Binding-site contacts:
Ligand atom N1 contacts residue PHE179 of chain 4.A at 3.6 Å.
Ligand atom O5' contacts residue ARG63 of chain 1.A at 3.5 Å (salt-bridge).
Ligand atom C2' contacts residue MET199 of chain 4.A at 3.7 Å (hydrophobic).
Ligand atom O2' contacts residue MET199 of chain 4.A at 3.0 Å (h-bond).
Ligand atom CL1 contacts residue ASP223 of chain 4.A at 3.4 Å.
Ligand atom O3' contacts residue GLU200 of chain 4.A at 2.5 Å (salt-bridge).
Ligand atom O5' contacts residue PHE179 of chain 4.A at 3.6 Å.
Ligand atom C6 contacts residue VAL197 of chain 4.A at 3.7 Å (hydrophobic).
Ligand atom CL1 contacts residue SER222 of chain 4.A at 3.5 Å.
Ligand atom O5' contacts residue HIS24 of chain 1.A at 2.6 Å (h-bond).
Ligand atom C2 contacts residue PHE179 of chain 4.A at 3.5 Å (hydrophobic).
Ligand atom N7 contacts residue CYS111 of chain 4.A at 3.6 Å.
Ligand atom N20 contacts residue MET199 of chain 4.A at 3.5 Å.
Ligand atom O2' contacts residue GLU198 of chain 4.A at 3.4 Å.
Ligand atom N20 contacts residue VAL197 of chain 4.A at 3.8 Å.
Ligand atom N7 contacts residue SER222 of chain 4.A at 2.8 Å (h-bond).
Ligand atom C3' contacts residue MET199 of chain 4.A at 3.7 Å (hydrophobic).
Ligand atom C5' contacts residue PHE179 of chain 4.A at 3.7 Å (hydrophobic).
Ligand atom N7 contacts residue GLY112 of chain 4.A at 3.7 Å.
Ligand atom C5' contacts residue HIS24 of chain 1.A at 3.6 Å.
Ligand atom CL1 contacts residue VAL225 of chain 4.A at 3.6 Å.
Ligand atom N20 contacts residue PHE179 of chain 4.A at 3.5 Å.
Ligand atom O2' contacts residue ARG107 of chain 4.A at 3.0 Å (salt-bridge).
Ligand atom O4' contacts residue ARG63 of chain 1.A at 3.8 Å.
Ligand atom C6 contacts residue GLY112 of chain 4.A at 3.6 Å.
Ligand atom C2 contacts residue VAL197 of chain 4.A at 3.8 Å (hydrophobic).
Ligand atom C5 contacts residue VAL197 of chain 4.A at 3.8 Å (hydrophobic).
Ligand atom N9 contacts residue SER110 of chain 4.A at 3.4 Å (h-bond).
Ligand atom C2' contacts residue GLU200 of chain 4.A at 3.6 Å.
Ligand atom C8 contacts residue CYS111 of chain 4.A at 3.7 Å (hydrophobic).
Ligand atom C1' contacts residue SER110 of chain 4.A at 3.5 Å.
Ligand atom N3 contacts residue GLU198 of chain 4.A at 3.8 Å.
Ligand atom CL1 contacts residue GLY112 of chain 4.A at 3.2 Å.
Ligand atom C5 contacts residue SER222 of chain 4.A at 3.7 Å.
Ligand atom N3 contacts residue MET199 of chain 4.A at 3.8 Å.
Ligand atom C3' contacts residue GLU200 of chain 4.A at 3.4 Å.
Ligand atom C8 contacts residue SER110 of chain 4.A at 3.2 Å.
Ligand atom N1 contacts residue VAL197 of chain 4.A at 3.7 Å.
Ligand atom O2' contacts residue GLU200 of chain 4.A at 2.4 Å (salt-bridge).
Ligand atom C5 contacts residue GLY112 of chain 4.A at 3.7 Å.

The small molecule below binds the protein below.
Small molecule (SMILES): Nc1nc(Cl)c2ncn([C@@H]3O[C@H](CO)[C@@H](O)[C@H]3O)c2n1

Sequence of chain 1.A:
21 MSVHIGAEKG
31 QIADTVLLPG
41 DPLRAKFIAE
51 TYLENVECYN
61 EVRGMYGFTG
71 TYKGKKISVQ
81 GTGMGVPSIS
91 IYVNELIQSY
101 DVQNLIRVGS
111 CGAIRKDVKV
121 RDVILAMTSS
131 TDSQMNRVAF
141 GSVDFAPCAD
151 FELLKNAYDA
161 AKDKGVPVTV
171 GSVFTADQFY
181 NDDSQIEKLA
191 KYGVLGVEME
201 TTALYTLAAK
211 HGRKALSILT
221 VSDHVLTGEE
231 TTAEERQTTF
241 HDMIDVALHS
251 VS

Sequence of chain 4.A:
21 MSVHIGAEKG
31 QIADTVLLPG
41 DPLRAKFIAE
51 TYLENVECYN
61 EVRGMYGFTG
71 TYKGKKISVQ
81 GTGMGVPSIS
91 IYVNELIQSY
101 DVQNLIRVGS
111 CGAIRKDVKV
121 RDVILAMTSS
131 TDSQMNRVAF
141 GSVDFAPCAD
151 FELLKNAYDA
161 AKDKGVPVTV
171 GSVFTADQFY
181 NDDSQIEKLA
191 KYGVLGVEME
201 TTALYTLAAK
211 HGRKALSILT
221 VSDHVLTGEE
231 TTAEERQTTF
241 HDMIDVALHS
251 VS